Binding-site contacts:
Ligand atom O5 contacts residue ASN256 of chain 7.A at 2.4 Å (h-bond).
Ligand atom C7 contacts residue ASN256 of chain 7.A at 3.2 Å.
Ligand atom C4 contacts residue ASN256 of chain 7.A at 4.2 Å.
Ligand atom C1 contacts residue ASN256 of chain 7.A at 1.4 Å.
Ligand atom O7 contacts residue ASN256 of chain 7.A at 3.0 Å (h-bond).
Ligand atom O5 contacts residue THR258 of chain 7.A at 4.4 Å.
Ligand atom C5 contacts residue ASN256 of chain 7.A at 3.6 Å.
Ligand atom C2 contacts residue ASN256 of chain 7.A at 2.3 Å.
Ligand atom C5 contacts residue THR258 of chain 7.A at 4.4 Å.
Ligand atom N2 contacts residue ASN256 of chain 7.A at 2.8 Å (h-bond).
Ligand atom C3 contacts residue ASN256 of chain 7.A at 3.7 Å.

Sequence of chain 7.A:
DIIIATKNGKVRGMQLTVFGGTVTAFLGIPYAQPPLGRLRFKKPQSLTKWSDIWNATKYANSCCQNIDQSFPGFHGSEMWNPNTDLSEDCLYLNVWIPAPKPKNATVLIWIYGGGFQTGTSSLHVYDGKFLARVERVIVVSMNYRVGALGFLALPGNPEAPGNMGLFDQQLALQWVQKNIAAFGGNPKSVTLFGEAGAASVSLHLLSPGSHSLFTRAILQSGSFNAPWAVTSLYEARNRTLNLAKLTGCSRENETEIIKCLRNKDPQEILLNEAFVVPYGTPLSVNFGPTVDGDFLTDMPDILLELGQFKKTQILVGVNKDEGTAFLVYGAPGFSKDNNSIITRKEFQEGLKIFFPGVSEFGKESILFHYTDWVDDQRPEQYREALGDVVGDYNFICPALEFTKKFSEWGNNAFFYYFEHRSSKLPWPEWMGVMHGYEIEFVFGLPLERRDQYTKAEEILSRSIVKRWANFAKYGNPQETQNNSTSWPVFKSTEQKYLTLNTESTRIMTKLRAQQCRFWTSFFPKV

The small molecule below binds the protein below.
Small molecule (SMILES): CC(=O)N[C@@H]1[C@@H](O)[C@H](O)[C@@H](CO)O[C@H]1O